The protein below binds the small molecule below.
Small molecule (SMILES): Nc1ncnc2c1ncn2[C@@H]1O[C@H](COP(=O)(O)OP(=O)(O)OP(O)(O)=S)[C@@H](O)[C@H]1O

Binding-site contacts:
Ligand atom O2G contacts residue GLU97 of chain 1.B at 3.7 Å.
Ligand atom O1B contacts residue MG1 of chain 1.O at 2.2 Å.
Ligand atom PG contacts residue MG1 of chain 1.O at 3.4 Å.
Ligand atom N3 contacts residue ALA253 of chain 1.A at 3.7 Å.
Ligand atom C2' contacts residue ASN250 of chain 1.A at 3.7 Å.
Ligand atom O1A contacts residue THR74 of chain 1.B at 3.6 Å.
Ligand atom O2B contacts residue GLY72 of chain 1.B at 3.2 Å (h-bond).
Ligand atom N7 contacts residue LYS251 of chain 1.A at 3.2 Å (salt-bridge).
Ligand atom C5 contacts residue LYS251 of chain 1.A at 3.5 Å.
Ligand atom O2B contacts residue SER71 of chain 1.B at 3.5 Å (h-bond).
Ligand atom O3B contacts residue LYS73 of chain 1.B at 3.6 Å.
Ligand atom N1 contacts residue TYR104 of chain 1.B at 3.6 Å.
Ligand atom C2 contacts residue ALA254 of chain 1.A at 3.5 Å (hydrophobic).
Ligand atom O3A contacts residue SER70 of chain 1.B at 3.4 Å.
Ligand atom S1G contacts residue MG1 of chain 1.O at 3.7 Å.
Ligand atom O1B contacts residue THR74 of chain 1.B at 2.7 Å (h-bond).
Ligand atom S1G contacts residue PHE218 of chain 1.A at 3.6 Å.
Ligand atom O3B contacts residue SER70 of chain 1.B at 3.0 Å (h-bond).
Ligand atom N6 contacts residue LYS251 of chain 1.A at 3.0 Å (salt-bridge).
Ligand atom O3A contacts residue GLY72 of chain 1.B at 3.4 Å (h-bond).
Ligand atom O2B contacts residue LYS73 of chain 1.B at 2.9 Å (salt-bridge).
Ligand atom S1G contacts residue GLU97 of chain 1.B at 3.2 Å (salt-bridge).
Ligand atom O2G contacts residue LYS251 of chain 1.A at 3.3 Å.
Ligand atom N6 contacts residue ASP101 of chain 1.B at 3.5 Å (salt-bridge).
Ligand atom C6 contacts residue LYS251 of chain 1.A at 3.6 Å.
Ligand atom O2G contacts residue MG1 of chain 1.O at 2.2 Å.
Ligand atom N1 contacts residue ALA253 of chain 1.A at 3.5 Å.
Ligand atom O2' contacts residue PRO255 of chain 1.A at 3.4 Å.
Ligand atom O3G contacts residue LYS249 of chain 1.A at 2.7 Å (salt-bridge).
Ligand atom O1A contacts residue THR75 of chain 1.B at 2.9 Å (h-bond).
Ligand atom N6 contacts residue TYR104 of chain 1.B at 3.4 Å.
Ligand atom O1A contacts residue GLY72 of chain 1.B at 3.4 Å.
Ligand atom C2 contacts residue ALA253 of chain 1.A at 3.5 Å (hydrophobic).
Ligand atom C6 contacts residue TYR104 of chain 1.B at 3.4 Å (hydrophobic).
Ligand atom O3G contacts residue PHE218 of chain 1.A at 3.5 Å (h-bond).
Ligand atom PB contacts residue MG1 of chain 1.O at 3.5 Å.
Ligand atom C5 contacts residue TYR104 of chain 1.B at 3.8 Å (hydrophobic).
Ligand atom O3A contacts residue SER71 of chain 1.B at 3.7 Å.
Ligand atom O2' contacts residue ASN250 of chain 1.A at 2.9 Å (h-bond).
Ligand atom O3' contacts residue TYR265 of chain 1.B at 3.2 Å.

Sequence of chain 1.B:
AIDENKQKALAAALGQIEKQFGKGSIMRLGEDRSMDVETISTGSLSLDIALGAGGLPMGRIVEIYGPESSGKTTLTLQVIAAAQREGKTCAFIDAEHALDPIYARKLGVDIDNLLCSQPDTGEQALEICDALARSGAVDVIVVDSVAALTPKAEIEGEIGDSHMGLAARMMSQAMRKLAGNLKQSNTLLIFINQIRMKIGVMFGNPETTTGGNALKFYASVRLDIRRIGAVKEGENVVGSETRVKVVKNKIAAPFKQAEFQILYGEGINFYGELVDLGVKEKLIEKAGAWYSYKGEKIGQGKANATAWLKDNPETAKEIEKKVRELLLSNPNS

Sequence of chain 1.A:
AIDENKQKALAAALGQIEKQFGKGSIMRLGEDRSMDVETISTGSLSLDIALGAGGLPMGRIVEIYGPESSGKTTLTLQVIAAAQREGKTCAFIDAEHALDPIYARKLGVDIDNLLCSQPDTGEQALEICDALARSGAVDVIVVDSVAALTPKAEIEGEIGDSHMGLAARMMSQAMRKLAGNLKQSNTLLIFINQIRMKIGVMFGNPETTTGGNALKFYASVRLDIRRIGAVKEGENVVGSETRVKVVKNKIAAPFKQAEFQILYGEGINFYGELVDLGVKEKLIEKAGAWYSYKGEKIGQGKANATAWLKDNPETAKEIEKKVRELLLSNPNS